The small molecule below binds the protein below.
Small molecule (SMILES): C[C@@H](O)[C@@H](C)O

Sequence of chain 1.A:
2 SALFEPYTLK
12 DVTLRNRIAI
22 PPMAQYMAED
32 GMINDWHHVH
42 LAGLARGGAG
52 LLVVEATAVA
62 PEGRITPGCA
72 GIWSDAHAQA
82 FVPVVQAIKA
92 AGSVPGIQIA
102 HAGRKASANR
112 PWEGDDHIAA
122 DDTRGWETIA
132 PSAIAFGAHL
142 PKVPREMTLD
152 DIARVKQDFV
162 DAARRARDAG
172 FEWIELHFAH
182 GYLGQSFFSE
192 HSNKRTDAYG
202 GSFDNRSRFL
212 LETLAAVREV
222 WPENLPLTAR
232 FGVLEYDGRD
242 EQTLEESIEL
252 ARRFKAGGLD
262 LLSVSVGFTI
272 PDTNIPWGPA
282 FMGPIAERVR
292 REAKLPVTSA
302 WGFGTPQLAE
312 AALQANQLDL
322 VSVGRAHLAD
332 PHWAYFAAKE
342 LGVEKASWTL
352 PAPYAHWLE

Binding-site contacts:
Ligand atom C3 contacts residue VAL95 of chain 1.A at 4.0 Å (hydrophobic).
Ligand atom O6 contacts residue GLU173 of chain 1.A at 2.7 Å (salt-bridge).
Ligand atom O5 contacts residue VAL95 of chain 1.A at 3.9 Å.
Ligand atom O6 contacts residue SER94 of chain 1.A at 4.3 Å.
Ligand atom C4 contacts residue LYS90 of chain 1.A at 3.8 Å.
Ligand atom C4 contacts residue VAL95 of chain 1.A at 4.2 Å (hydrophobic).
Ligand atom C1 contacts residue THR14 of chain 1.A at 3.3 Å.
Ligand atom C1 contacts residue GLY93 of chain 1.A at 3.6 Å.
Ligand atom O6 contacts residue PRO96 of chain 1.A at 4.4 Å.
Ligand atom O5 contacts residue GLU173 of chain 1.A at 3.6 Å.
Ligand atom C2 contacts residue THR14 of chain 1.A at 4.1 Å.
Ligand atom C3 contacts residue GLU173 of chain 1.A at 3.5 Å.
Ligand atom C2 contacts residue SER94 of chain 1.A at 4.4 Å.
Ligand atom C3 contacts residue SER94 of chain 1.A at 3.5 Å.
Ligand atom O6 contacts residue LYS90 of chain 1.A at 3.8 Å.
Ligand atom C4 contacts residue SER94 of chain 1.A at 2.7 Å.
Ligand atom C2 contacts residue VAL95 of chain 1.A at 3.4 Å (hydrophobic).
Ligand atom O5 contacts residue THR14 of chain 1.A at 4.1 Å.
Ligand atom C2 contacts residue GLU173 of chain 1.A at 3.9 Å.
Ligand atom C1 contacts residue VAL95 of chain 1.A at 3.4 Å (hydrophobic).
Ligand atom C4 contacts residue GLY93 of chain 1.A at 3.5 Å.